A protein and the small-molecule ligand that binds it are described below.
Small molecule (SMILES): CC(=O)N[C@@H]1[C@@H](O)[C@H](O)[C@@H](CO)O[C@H]1O

Sequence of chain 1.I:
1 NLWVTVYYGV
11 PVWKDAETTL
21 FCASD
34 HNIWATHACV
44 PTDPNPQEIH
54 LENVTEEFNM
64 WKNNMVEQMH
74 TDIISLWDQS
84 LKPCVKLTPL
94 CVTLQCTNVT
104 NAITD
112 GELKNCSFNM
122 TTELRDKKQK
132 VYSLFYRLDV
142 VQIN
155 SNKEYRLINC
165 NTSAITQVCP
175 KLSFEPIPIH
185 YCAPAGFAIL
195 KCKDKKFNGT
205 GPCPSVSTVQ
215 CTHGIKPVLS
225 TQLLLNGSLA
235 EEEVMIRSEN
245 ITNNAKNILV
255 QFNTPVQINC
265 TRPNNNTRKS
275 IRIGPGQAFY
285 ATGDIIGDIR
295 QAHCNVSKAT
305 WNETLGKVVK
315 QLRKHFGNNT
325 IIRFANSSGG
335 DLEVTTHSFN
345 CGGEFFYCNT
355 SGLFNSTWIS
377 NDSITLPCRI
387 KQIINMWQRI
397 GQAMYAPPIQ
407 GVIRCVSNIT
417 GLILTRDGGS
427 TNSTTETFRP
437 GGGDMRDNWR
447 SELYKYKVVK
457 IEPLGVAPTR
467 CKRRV

Binding-site contacts:
Ligand atom N2 contacts residue PRO259 of chain 1.I at 3.8 Å.
Ligand atom O6 contacts residue NAG1 of chain 1.NA at 3.9 Å.
Ligand atom O6 contacts residue ASN414 of chain 1.I at 4.4 Å.
Ligand atom C4 contacts residue ASN414 of chain 1.I at 4.1 Å.
Ligand atom C1 contacts residue ASN414 of chain 1.I at 1.4 Å.
Ligand atom N2 contacts residue ASN414 of chain 1.I at 3.1 Å (h-bond).
Ligand atom O5 contacts residue ASN230 of chain 1.I at 4.3 Å.
Ligand atom C7 contacts residue PRO259 of chain 1.I at 3.8 Å (hydrophobic).
Ligand atom C6 contacts residue ASN230 of chain 1.I at 4.3 Å.
Ligand atom O7 contacts residue PRO259 of chain 1.I at 3.3 Å.
Ligand atom O5 contacts residue ASN414 of chain 1.I at 2.2 Å (h-bond).
Ligand atom C5 contacts residue ASN414 of chain 1.I at 3.6 Å.
Ligand atom C8 contacts residue LEU233 of chain 1.I at 4.4 Å (hydrophobic).
Ligand atom O6 contacts residue VAL412 of chain 1.I at 3.8 Å.
Ligand atom C2 contacts residue ASN414 of chain 1.I at 2.5 Å.
Ligand atom C6 contacts residue NAG1 of chain 1.NA at 3.7 Å.
Ligand atom C7 contacts residue ASN414 of chain 1.I at 4.0 Å.
Ligand atom C3 contacts residue ASN414 of chain 1.I at 3.8 Å.
Ligand atom O6 contacts residue SER413 of chain 1.I at 4.5 Å.